Sequence of chain 1.A:
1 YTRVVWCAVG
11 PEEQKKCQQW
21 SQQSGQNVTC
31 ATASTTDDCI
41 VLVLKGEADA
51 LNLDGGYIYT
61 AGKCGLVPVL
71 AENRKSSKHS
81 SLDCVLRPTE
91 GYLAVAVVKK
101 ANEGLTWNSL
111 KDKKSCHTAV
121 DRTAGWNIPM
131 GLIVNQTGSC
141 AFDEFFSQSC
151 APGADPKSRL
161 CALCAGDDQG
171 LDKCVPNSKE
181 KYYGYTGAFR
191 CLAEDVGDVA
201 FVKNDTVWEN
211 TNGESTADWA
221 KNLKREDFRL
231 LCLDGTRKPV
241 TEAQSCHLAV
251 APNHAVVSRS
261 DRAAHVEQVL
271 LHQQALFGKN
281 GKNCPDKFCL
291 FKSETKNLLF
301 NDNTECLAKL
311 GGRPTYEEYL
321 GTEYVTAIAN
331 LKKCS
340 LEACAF

Binding-site contacts:
Ligand atom C6 contacts residue LYS75 of chain 1.A at 3.7 Å.
Ligand atom O6 contacts residue SER77 of chain 1.A at 4.1 Å.
Ligand atom C5 contacts residue LYS75 of chain 1.A at 4.1 Å.
Ligand atom C7 contacts residue LEU93 of chain 1.A at 4.2 Å (hydrophobic).
Ligand atom C6 contacts residue ASP205 of chain 1.A at 3.8 Å.
Ligand atom O4 contacts residue LYS75 of chain 1.A at 3.8 Å.
Ligand atom O5 contacts residue ASP205 of chain 1.A at 3.4 Å (salt-bridge).
Ligand atom C5 contacts residue ASN204 of chain 1.A at 3.6 Å.
Ligand atom O5 contacts residue ASN204 of chain 1.A at 2.3 Å (h-bond).
Ligand atom C1 contacts residue ASN204 of chain 1.A at 1.4 Å.
Ligand atom C2 contacts residue ARG74 of chain 1.A at 4.3 Å.
Ligand atom O7 contacts residue LEU93 of chain 1.A at 3.8 Å.
Ligand atom C6 contacts residue TRP208 of chain 1.A at 3.7 Å (hydrophobic).
Ligand atom C5 contacts residue ASP205 of chain 1.A at 4.1 Å.
Ligand atom C4 contacts residue ASN204 of chain 1.A at 4.2 Å.
Ligand atom C1 contacts residue TRP208 of chain 1.A at 3.8 Å (hydrophobic).
Ligand atom C7 contacts residue ASN204 of chain 1.A at 3.4 Å.
Ligand atom C8 contacts residue LEU93 of chain 1.A at 4.1 Å (hydrophobic).
Ligand atom C8 contacts residue GLU214 of chain 1.A at 3.9 Å.
Ligand atom C5 contacts residue TRP208 of chain 1.A at 3.7 Å (hydrophobic).
Ligand atom O6 contacts residue GLU209 of chain 1.A at 4.5 Å.
Ligand atom O7 contacts residue ARG74 of chain 1.A at 3.9 Å.
Ligand atom C8 contacts residue ARG225 of chain 1.A at 4.5 Å.
Ligand atom C8 contacts residue GLN244 of chain 1.A at 3.4 Å.
Ligand atom C1 contacts residue ASP205 of chain 1.A at 4.3 Å.
Ligand atom C8 contacts residue ALA243 of chain 1.A at 4.3 Å (hydrophobic).
Ligand atom O6 contacts residue ASP205 of chain 1.A at 2.9 Å (salt-bridge).
Ligand atom O7 contacts residue TRP208 of chain 1.A at 3.5 Å.
Ligand atom O5 contacts residue TRP208 of chain 1.A at 3.8 Å.
Ligand atom C2 contacts residue ASN204 of chain 1.A at 2.4 Å.
Ligand atom O6 contacts residue LYS75 of chain 1.A at 3.3 Å (salt-bridge).
Ligand atom O7 contacts residue ASN204 of chain 1.A at 3.3 Å (h-bond).
Ligand atom N2 contacts residue ASN204 of chain 1.A at 2.9 Å (h-bond).
Ligand atom C3 contacts residue ASN204 of chain 1.A at 3.8 Å.
Ligand atom C7 contacts residue TRP208 of chain 1.A at 4.2 Å (hydrophobic).
Ligand atom C8 contacts residue TRP208 of chain 1.A at 3.9 Å (hydrophobic).

This protein binds this small molecule.
Small molecule (SMILES): CC(=O)N[C@H]1[C@H](O[C@H]2[C@H](O)[C@@H](NC(C)=O)CO[C@@H]2CO)O[C@H](CO)[C@@H](O)[C@@H]1O